Sequence of chain 1.D:
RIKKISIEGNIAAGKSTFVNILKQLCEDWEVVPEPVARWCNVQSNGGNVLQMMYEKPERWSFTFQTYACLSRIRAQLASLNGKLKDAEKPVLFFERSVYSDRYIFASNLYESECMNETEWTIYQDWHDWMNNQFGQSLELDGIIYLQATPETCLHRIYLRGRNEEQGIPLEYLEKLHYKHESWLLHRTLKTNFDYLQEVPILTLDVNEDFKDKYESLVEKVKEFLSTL

Binding-site contacts:
Ligand atom N6 contacts residue GLN117 of chain 1.D at 3.5 Å (h-bond).
Ligand atom C8 contacts residue TRP78 of chain 1.D at 3.4 Å (hydrophobic).
Ligand atom C8 contacts residue GLU73 of chain 1.D at 3.5 Å.
Ligand atom O2P contacts residue UDP1 of chain 1.O at 3.3 Å (h-bond).
Ligand atom C3' contacts residue ILE50 of chain 1.D at 3.5 Å (hydrophobic).
Ligand atom P contacts residue ARG148 of chain 1.D at 3.6 Å.
Ligand atom O3' contacts residue TYR106 of chain 1.D at 2.5 Å (h-bond).
Ligand atom O1P contacts residue ARG148 of chain 1.D at 2.6 Å (salt-bridge).
Ligand atom O5' contacts residue GLU73 of chain 1.D at 3.6 Å (salt-bridge).
Ligand atom C4' contacts residue GLU217 of chain 1.D at 3.3 Å.
Ligand atom N1 contacts residue GLN117 of chain 1.D at 2.7 Å (h-bond).
Ligand atom O5' contacts residue ARG214 of chain 1.D at 3.0 Å (salt-bridge).
Ligand atom C1' contacts residue LEU102 of chain 1.D at 3.6 Å (hydrophobic).
Ligand atom N3 contacts residue PHE116 of chain 1.D at 3.5 Å.
Ligand atom N6 contacts residue PHE157 of chain 1.D at 3.6 Å.
Ligand atom O3P contacts residue UDP1 of chain 1.O at 3.0 Å (h-bond).
Ligand atom C4' contacts residue ARG214 of chain 1.D at 3.6 Å.
Ligand atom N6 contacts residue ASP153 of chain 1.D at 2.4 Å (salt-bridge).
Ligand atom O2P contacts residue GLU73 of chain 1.D at 2.7 Å (salt-bridge).
Ligand atom C2 contacts residue PHE116 of chain 1.D at 3.6 Å (hydrophobic).
Ligand atom P contacts residue GLU73 of chain 1.D at 3.3 Å.
Ligand atom C2' contacts residue TYR106 of chain 1.D at 2.9 Å (hydrophobic).
Ligand atom O3P contacts residue ILE50 of chain 1.D at 3.3 Å.
Ligand atom O2P contacts residue MG1 of chain 1.N at 3.5 Å.
Ligand atom C3' contacts residue TYR106 of chain 1.D at 3.0 Å (hydrophobic).
Ligand atom O3P contacts residue ALA51 of chain 1.D at 3.3 Å (h-bond).
Ligand atom C2 contacts residue PHE157 of chain 1.D at 3.5 Å (hydrophobic).
Ligand atom C6 contacts residue GLN117 of chain 1.D at 3.5 Å.
Ligand atom C6 contacts residue ASP153 of chain 1.D at 3.6 Å.
Ligand atom O3P contacts residue ARG212 of chain 1.D at 3.4 Å (salt-bridge).
Ligand atom O3' contacts residue GLU217 of chain 1.D at 2.7 Å (salt-bridge).
Ligand atom N1 contacts residue PHE157 of chain 1.D at 3.0 Å.
Ligand atom N7 contacts residue GLU73 of chain 1.D at 3.0 Å (salt-bridge).
Ligand atom N3 contacts residue PHE157 of chain 1.D at 3.7 Å.
Ligand atom C2 contacts residue GLN117 of chain 1.D at 3.1 Å.
Ligand atom N7 contacts residue TRP78 of chain 1.D at 3.7 Å.
Ligand atom C3' contacts residue GLU217 of chain 1.D at 3.4 Å.
Ligand atom O1P contacts residue GLU73 of chain 1.D at 3.0 Å (salt-bridge).
Ligand atom C6 contacts residue PHE157 of chain 1.D at 3.4 Å (hydrophobic).
Ligand atom O2P contacts residue GLU147 of chain 1.D at 3.3 Å (salt-bridge).

A small-molecule ligand and the protein it binds are described below.
Small molecule (SMILES): Nc1ncnc2c1ncn2[C@H]1C[C@H](O)[C@@H](COP(=O)(O)O)O1